Binding-site contacts:
Ligand atom N contacts residue ALA2 of chain 3.E at 2.8 Å (h-bond).
Ligand atom OE1 contacts residue VAL4 of chain 3.E at 3.6 Å.
Ligand atom C contacts residue VAL4 of chain 3.E at 4.0 Å (hydrophobic).
Ligand atom O contacts residue VAL4 of chain 3.E at 4.4 Å.
Ligand atom CG2 contacts residue GLN3 of chain 3.E at 3.5 Å.
Ligand atom N contacts residue GLN3 of chain 3.E at 4.5 Å.
Ligand atom CA contacts residue VAL4 of chain 3.E at 3.3 Å (hydrophobic).
Ligand atom CG2 contacts residue ALA2 of chain 3.E at 4.0 Å (hydrophobic).
Ligand atom O contacts residue GLN3 of chain 3.E at 2.9 Å (h-bond).
Ligand atom CB contacts residue VAL4 of chain 3.E at 4.4 Å (hydrophobic).
Ligand atom OE2 contacts residue VAL4 of chain 3.E at 3.7 Å.
Ligand atom OE1 contacts residue ASN25 of chain 3.E at 4.2 Å.
Ligand atom CB contacts residue ALA2 of chain 3.E at 4.4 Å (hydrophobic).
Ligand atom CB contacts residue GLN3 of chain 3.E at 3.7 Å.
Ligand atom CG1 contacts residue ALA2 of chain 3.E at 4.5 Å (hydrophobic).
Ligand atom CA contacts residue VAL4 of chain 3.E at 4.1 Å (hydrophobic).
Ligand atom OG contacts residue GLN3 of chain 3.E at 3.3 Å (h-bond).
Ligand atom CG1 contacts residue GLN3 of chain 3.E at 3.3 Å.
Ligand atom CB contacts residue GLN3 of chain 3.E at 4.0 Å.
Ligand atom CG2 contacts residue VAL4 of chain 3.E at 3.4 Å (hydrophobic).
Ligand atom CA contacts residue GLN3 of chain 3.E at 4.5 Å.
Ligand atom CA contacts residue ALA2 of chain 3.E at 3.9 Å (hydrophobic).
Ligand atom CB contacts residue ALA2 of chain 3.E at 3.3 Å (hydrophobic).
Ligand atom O contacts residue ALA2 of chain 3.E at 4.0 Å.
Ligand atom C contacts residue GLN3 of chain 3.E at 3.9 Å.
Ligand atom CG2 contacts residue SER5 of chain 3.E at 3.4 Å.
Ligand atom CA contacts residue ALA2 of chain 3.E at 3.3 Å (hydrophobic).
Ligand atom O contacts residue VAL4 of chain 3.E at 3.2 Å (h-bond).
Ligand atom N contacts residue VAL4 of chain 3.E at 4.3 Å.
Ligand atom C contacts residue ALA2 of chain 3.E at 3.5 Å (hydrophobic).
Ligand atom C contacts residue VAL4 of chain 3.E at 3.5 Å (hydrophobic).
Ligand atom C contacts residue ALA2 of chain 3.E at 4.0 Å (hydrophobic).
Ligand atom CD contacts residue VAL4 of chain 3.E at 3.6 Å (hydrophobic).
Ligand atom CB contacts residue VAL4 of chain 3.E at 4.0 Å (hydrophobic).
Ligand atom CG contacts residue VAL4 of chain 3.E at 4.4 Å (hydrophobic).
Ligand atom N contacts residue VAL4 of chain 3.E at 3.1 Å (h-bond).

Sequence of chain 3.E:
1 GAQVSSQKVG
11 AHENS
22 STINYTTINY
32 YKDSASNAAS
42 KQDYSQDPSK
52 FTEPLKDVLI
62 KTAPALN

This protein binds this small molecule.
Small molecule (SMILES): CC[C@H](C)[C@H](N)C(=O)N[C@@H](CO)C(=O)N[C@@H](CCC(=O)O)C(=O)N[C@H](C=O)C(C)C